Sequence of chain 1.A:
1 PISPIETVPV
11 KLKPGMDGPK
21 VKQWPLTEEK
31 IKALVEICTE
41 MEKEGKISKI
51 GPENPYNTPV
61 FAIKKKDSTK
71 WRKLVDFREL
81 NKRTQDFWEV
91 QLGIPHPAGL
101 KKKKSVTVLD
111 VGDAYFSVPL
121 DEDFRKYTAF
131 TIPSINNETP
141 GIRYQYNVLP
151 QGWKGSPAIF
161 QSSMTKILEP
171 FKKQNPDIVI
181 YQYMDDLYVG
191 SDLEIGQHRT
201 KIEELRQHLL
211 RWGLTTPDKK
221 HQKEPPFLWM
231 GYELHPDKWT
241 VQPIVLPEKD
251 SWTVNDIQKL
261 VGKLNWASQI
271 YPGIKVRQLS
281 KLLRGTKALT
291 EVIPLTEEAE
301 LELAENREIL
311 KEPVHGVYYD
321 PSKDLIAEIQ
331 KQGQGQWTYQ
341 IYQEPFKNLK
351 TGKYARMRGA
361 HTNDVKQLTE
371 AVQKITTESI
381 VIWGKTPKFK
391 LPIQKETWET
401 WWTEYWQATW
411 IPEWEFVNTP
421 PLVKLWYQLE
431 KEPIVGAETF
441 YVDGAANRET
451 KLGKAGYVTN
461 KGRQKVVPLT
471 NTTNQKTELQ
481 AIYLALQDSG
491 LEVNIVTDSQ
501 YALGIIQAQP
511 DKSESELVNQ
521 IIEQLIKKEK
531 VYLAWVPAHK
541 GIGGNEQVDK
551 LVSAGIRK

Binding-site contacts:
Ligand atom C4 contacts residue VAL179 of chain 1.A at 3.6 Å (hydrophobic).
Ligand atom C7 contacts residue TYR188 of chain 1.A at 3.1 Å (hydrophobic).
Ligand atom C13 contacts residue TYR181 of chain 1.A at 4.0 Å (hydrophobic).
Ligand atom CL9 contacts residue TYR318 of chain 1.A at 3.1 Å.
Ligand atom C11 contacts residue VAL179 of chain 1.A at 3.4 Å (hydrophobic).
Ligand atom C8 contacts residue VAL106 of chain 1.A at 4.0 Å (hydrophobic).
Ligand atom S2 contacts residue LYS101 of chain 1.A at 3.5 Å (salt-bridge).
Ligand atom N3 contacts residue LEU100 of chain 1.A at 4.1 Å.
Ligand atom C7A contacts residue VAL106 of chain 1.A at 3.9 Å (hydrophobic).
Ligand atom C12 contacts residue TYR188 of chain 1.A at 3.1 Å (hydrophobic).
Ligand atom N1 contacts residue LYS101 of chain 1.A at 3.0 Å (salt-bridge).
Ligand atom C1A contacts residue LEU100 of chain 1.A at 3.6 Å (hydrophobic).
Ligand atom C7 contacts residue VAL106 of chain 1.A at 3.5 Å (hydrophobic).
Ligand atom N6 contacts residue TYR188 of chain 1.A at 3.0 Å.
Ligand atom N1 contacts residue LEU100 of chain 1.A at 3.6 Å.
Ligand atom C15 contacts residue TRP229 of chain 1.A at 3.2 Å (hydrophobic).
Ligand atom S2 contacts residue LYS103 of chain 1.A at 3.8 Å.
Ligand atom C11 contacts residue ILE180 of chain 1.A at 3.6 Å (hydrophobic).
Ligand atom CL9 contacts residue HIS235 of chain 1.A at 3.4 Å.
Ligand atom C16 contacts residue TYR188 of chain 1.A at 3.8 Å (hydrophobic).
Ligand atom C5 contacts residue TYR188 of chain 1.A at 4.1 Å (hydrophobic).
Ligand atom C2 contacts residue LEU100 of chain 1.A at 4.0 Å (hydrophobic).
Ligand atom C11 contacts residue TYR181 of chain 1.A at 3.1 Å (hydrophobic).
Ligand atom CL9 contacts residue PHE227 of chain 1.A at 4.0 Å.
Ligand atom C15 contacts residue LEU100 of chain 1.A at 3.9 Å (hydrophobic).
Ligand atom C3A contacts residue LEU100 of chain 1.A at 3.8 Å (hydrophobic).
Ligand atom C16 contacts residue TRP229 of chain 1.A at 3.8 Å (hydrophobic).
Ligand atom C12 contacts residue TYR181 of chain 1.A at 3.4 Å (hydrophobic).
Ligand atom C15 contacts residue LEU234 of chain 1.A at 4.1 Å (hydrophobic).
Ligand atom N6 contacts residue TYR181 of chain 1.A at 4.0 Å.
Ligand atom C5 contacts residue TYR181 of chain 1.A at 3.7 Å (hydrophobic).
Ligand atom C10 contacts residue LEU100 of chain 1.A at 4.0 Å (hydrophobic).
Ligand atom C10 contacts residue TYR318 of chain 1.A at 3.5 Å (hydrophobic).
Ligand atom C14 contacts residue TYR181 of chain 1.A at 4.0 Å (hydrophobic).
Ligand atom C11 contacts residue TYR188 of chain 1.A at 3.2 Å (hydrophobic).
Ligand atom C15 contacts residue PRO95 of chain 1.A at 3.9 Å (hydrophobic).
Ligand atom C9 contacts residue TYR318 of chain 1.A at 3.8 Å (hydrophobic).
Ligand atom CL9 contacts residue LEU234 of chain 1.A at 3.3 Å.
Ligand atom C2 contacts residue LYS101 of chain 1.A at 3.6 Å.
Ligand atom C16 contacts residue TYR181 of chain 1.A at 3.2 Å (hydrophobic).

A small-molecule ligand and the protein it binds are described below.
Small molecule (SMILES): CC(C)=CCN1Cc2cc(Cl)cc3[nH]c(=S)n(c23)C[C@@H]1C